Binding-site contacts:
Ligand atom O2P contacts residue ARG154 of chain 1.A at 3.5 Å (salt-bridge).
Ligand atom O3P contacts residue ARG72 of chain 1.A at 2.6 Å (salt-bridge).
Ligand atom C6 contacts residue ARG155 of chain 1.A at 3.8 Å.
Ligand atom O1 contacts residue ARG154 of chain 1.A at 3.0 Å (salt-bridge).
Ligand atom C2 contacts residue TYR184 of chain 1.A at 3.9 Å (hydrophobic).
Ligand atom O4 contacts residue PRO139 of chain 3.A at 3.4 Å.
Ligand atom O3 contacts residue ARG79 of chain 1.A at 3.2 Å (salt-bridge).
Ligand atom O5 contacts residue ARG155 of chain 1.A at 3.4 Å (salt-bridge).
Ligand atom O3P contacts residue ARG154 of chain 1.A at 3.6 Å (salt-bridge).
Ligand atom P contacts residue ARG440 of chain 2.A at 3.7 Å.
Ligand atom C1 contacts residue ARG154 of chain 1.A at 3.6 Å.
Ligand atom O1P contacts residue ARG440 of chain 2.A at 3.0 Å (salt-bridge).
Ligand atom O3 contacts residue ASP141 of chain 3.A at 2.3 Å (salt-bridge).
Ligand atom O2 contacts residue ARG79 of chain 1.A at 3.0 Å (salt-bridge).
Ligand atom O4 contacts residue TRP142 of chain 3.A at 2.9 Å (h-bond).
Ligand atom P contacts residue ARG72 of chain 1.A at 3.8 Å.
Ligand atom C5 contacts residue ARG154 of chain 1.A at 3.5 Å.
Ligand atom C2 contacts residue ARG79 of chain 1.A at 3.8 Å.
Ligand atom O3P contacts residue ARG440 of chain 2.A at 3.4 Å (salt-bridge).
Ligand atom P contacts residue ARG154 of chain 1.A at 3.6 Å.
Ligand atom C6 contacts residue PRO139 of chain 3.A at 4.0 Å (hydrophobic).
Ligand atom O4 contacts residue ASP141 of chain 3.A at 2.7 Å (salt-bridge).
Ligand atom O6 contacts residue ARG154 of chain 1.A at 3.0 Å (salt-bridge).
Ligand atom C4 contacts residue ASP141 of chain 3.A at 3.8 Å.
Ligand atom O1 contacts residue PRO157 of chain 1.A at 3.9 Å.
Ligand atom C3 contacts residue ASP141 of chain 3.A at 3.3 Å.
Ligand atom O2 contacts residue ARG72 of chain 1.A at 3.7 Å.
Ligand atom O1P contacts residue ARG72 of chain 1.A at 3.2 Å (salt-bridge).
Ligand atom O2P contacts residue TRP498 of chain 3.A at 2.7 Å (h-bond).
Ligand atom O1P contacts residue TRP498 of chain 3.A at 3.7 Å.
Ligand atom C6 contacts residue ARG154 of chain 1.A at 3.9 Å.
Ligand atom O3P contacts residue GLU156 of chain 1.A at 4.0 Å.
Ligand atom O5 contacts residue ARG154 of chain 1.A at 2.9 Å (salt-bridge).
Ligand atom C4 contacts residue TRP142 of chain 3.A at 4.0 Å (hydrophobic).
Ligand atom O3 contacts residue TRP142 of chain 3.A at 3.9 Å.
Ligand atom C6 contacts residue ILE133 of chain 1.A at 4.0 Å (hydrophobic).
Ligand atom O4 contacts residue ILE133 of chain 1.A at 4.1 Å.
Ligand atom C1 contacts residue PRO157 of chain 1.A at 3.6 Å (hydrophobic).
Ligand atom O6 contacts residue ARG155 of chain 1.A at 2.9 Å (salt-bridge).
Ligand atom P contacts residue TRP498 of chain 3.A at 3.8 Å.

Sequence of chain 1.A:
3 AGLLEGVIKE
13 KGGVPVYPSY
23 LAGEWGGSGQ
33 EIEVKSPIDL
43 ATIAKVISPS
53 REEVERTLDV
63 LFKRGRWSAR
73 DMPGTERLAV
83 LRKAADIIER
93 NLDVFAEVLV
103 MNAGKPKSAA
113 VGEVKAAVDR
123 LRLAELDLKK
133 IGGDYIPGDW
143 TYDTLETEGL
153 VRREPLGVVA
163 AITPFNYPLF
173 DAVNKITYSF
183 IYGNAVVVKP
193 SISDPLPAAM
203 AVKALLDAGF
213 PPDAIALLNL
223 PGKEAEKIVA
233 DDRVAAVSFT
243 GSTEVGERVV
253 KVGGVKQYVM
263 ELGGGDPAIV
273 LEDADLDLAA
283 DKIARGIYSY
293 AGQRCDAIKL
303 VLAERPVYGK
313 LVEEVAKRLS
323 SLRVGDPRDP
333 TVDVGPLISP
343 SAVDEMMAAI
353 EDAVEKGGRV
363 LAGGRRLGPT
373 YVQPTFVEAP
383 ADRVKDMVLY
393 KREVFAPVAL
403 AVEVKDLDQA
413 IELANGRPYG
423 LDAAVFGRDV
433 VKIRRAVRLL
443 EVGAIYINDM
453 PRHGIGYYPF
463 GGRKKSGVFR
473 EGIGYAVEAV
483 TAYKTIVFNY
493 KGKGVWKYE

This small molecule binds to this protein.
Small molecule (SMILES): O=P(O)(O)O[C@H]1O[C@H](CO)[C@@H](O)[C@H](O)[C@H]1O

Sequence of chain 3.A:
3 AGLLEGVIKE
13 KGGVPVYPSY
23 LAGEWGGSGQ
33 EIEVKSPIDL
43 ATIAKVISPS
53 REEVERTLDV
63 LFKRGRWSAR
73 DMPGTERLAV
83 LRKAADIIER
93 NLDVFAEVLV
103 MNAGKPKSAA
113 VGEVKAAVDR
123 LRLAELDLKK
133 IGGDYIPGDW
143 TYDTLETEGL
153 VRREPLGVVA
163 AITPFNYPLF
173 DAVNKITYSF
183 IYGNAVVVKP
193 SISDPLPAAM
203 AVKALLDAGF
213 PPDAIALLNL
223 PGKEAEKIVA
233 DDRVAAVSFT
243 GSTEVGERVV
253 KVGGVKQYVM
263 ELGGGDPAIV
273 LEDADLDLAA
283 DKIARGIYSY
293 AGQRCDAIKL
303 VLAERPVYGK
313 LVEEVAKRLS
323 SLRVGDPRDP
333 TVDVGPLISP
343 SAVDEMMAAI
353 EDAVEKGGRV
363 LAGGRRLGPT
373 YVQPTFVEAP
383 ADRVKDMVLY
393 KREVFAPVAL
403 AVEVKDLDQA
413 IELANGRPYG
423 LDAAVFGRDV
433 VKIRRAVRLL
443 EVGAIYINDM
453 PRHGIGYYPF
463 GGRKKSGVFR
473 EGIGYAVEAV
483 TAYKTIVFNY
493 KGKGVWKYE

Sequence of chain 2.A:
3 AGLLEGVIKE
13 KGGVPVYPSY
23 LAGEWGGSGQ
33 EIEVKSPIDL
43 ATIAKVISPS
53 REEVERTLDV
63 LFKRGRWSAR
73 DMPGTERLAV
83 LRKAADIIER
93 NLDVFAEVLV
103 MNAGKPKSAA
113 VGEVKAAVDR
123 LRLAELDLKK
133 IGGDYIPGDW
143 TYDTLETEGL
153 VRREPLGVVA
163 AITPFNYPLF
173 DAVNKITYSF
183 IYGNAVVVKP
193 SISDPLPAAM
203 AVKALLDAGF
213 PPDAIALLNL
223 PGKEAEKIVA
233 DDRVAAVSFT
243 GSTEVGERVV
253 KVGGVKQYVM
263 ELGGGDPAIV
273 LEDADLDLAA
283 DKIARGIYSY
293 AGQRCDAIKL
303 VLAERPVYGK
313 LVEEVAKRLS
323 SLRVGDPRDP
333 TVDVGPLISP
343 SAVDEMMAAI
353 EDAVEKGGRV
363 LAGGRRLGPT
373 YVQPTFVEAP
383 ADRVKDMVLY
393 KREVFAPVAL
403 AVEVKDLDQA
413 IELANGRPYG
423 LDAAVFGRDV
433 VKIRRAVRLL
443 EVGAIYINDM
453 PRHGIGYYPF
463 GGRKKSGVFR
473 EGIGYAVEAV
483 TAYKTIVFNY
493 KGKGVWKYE